Sequence of chain 1.B:
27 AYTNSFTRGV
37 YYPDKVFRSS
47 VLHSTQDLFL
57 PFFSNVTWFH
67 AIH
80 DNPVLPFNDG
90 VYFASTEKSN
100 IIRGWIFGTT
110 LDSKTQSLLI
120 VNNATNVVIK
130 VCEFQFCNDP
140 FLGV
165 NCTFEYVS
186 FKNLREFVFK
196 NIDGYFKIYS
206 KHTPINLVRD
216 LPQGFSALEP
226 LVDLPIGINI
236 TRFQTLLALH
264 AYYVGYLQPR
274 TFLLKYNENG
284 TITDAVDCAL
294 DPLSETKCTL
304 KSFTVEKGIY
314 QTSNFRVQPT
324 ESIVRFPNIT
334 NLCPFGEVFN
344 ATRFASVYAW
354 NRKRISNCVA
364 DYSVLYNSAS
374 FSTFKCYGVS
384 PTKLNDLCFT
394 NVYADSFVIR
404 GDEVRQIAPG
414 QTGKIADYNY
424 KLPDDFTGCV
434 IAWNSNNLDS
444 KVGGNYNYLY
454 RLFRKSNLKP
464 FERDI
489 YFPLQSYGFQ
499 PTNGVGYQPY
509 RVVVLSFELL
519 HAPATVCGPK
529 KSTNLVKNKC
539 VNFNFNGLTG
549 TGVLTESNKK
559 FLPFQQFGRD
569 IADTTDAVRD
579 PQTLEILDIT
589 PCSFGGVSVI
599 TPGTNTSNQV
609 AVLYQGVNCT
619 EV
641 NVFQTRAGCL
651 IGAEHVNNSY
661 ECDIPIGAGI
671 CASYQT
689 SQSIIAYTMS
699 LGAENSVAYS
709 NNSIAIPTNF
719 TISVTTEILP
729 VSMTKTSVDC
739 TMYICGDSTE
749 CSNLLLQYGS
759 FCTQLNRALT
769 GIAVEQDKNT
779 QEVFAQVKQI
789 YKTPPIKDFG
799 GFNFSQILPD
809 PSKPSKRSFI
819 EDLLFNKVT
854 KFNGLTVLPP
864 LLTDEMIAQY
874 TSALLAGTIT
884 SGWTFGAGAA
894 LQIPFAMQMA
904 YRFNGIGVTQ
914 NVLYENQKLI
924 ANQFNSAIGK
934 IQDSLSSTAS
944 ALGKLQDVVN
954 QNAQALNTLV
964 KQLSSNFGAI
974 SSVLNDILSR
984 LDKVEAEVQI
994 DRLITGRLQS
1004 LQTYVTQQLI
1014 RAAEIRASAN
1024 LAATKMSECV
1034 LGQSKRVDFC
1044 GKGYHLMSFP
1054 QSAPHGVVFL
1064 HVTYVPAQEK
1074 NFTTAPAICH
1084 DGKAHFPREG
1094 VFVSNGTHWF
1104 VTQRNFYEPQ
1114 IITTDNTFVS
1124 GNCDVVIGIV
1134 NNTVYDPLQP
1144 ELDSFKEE

Binding-site contacts:
Ligand atom O6 contacts residue ASN616 of chain 1.B at 4.3 Å.
Ligand atom C8 contacts residue THR618 of chain 1.B at 2.7 Å.
Ligand atom O7 contacts residue THR618 of chain 1.B at 3.8 Å.
Ligand atom C1 contacts residue ASN616 of chain 1.B at 1.4 Å.
Ligand atom C6 contacts residue ASN616 of chain 1.B at 4.5 Å.
Ligand atom C8 contacts residue GLU619 of chain 1.B at 3.1 Å.
Ligand atom C3 contacts residue ASN616 of chain 1.B at 3.8 Å.
Ligand atom C5 contacts residue ASN616 of chain 1.B at 3.5 Å.
Ligand atom N2 contacts residue ASN616 of chain 1.B at 3.1 Å (h-bond).
Ligand atom C2 contacts residue ASN616 of chain 1.B at 2.5 Å.
Ligand atom C7 contacts residue THR618 of chain 1.B at 3.0 Å.
Ligand atom N2 contacts residue GLU619 of chain 1.B at 4.3 Å.
Ligand atom C7 contacts residue GLU619 of chain 1.B at 4.3 Å.
Ligand atom C7 contacts residue ASN616 of chain 1.B at 4.4 Å.
Ligand atom C2 contacts residue THR618 of chain 1.B at 4.1 Å.
Ligand atom N2 contacts residue THR618 of chain 1.B at 3.1 Å (h-bond).
Ligand atom C4 contacts residue ASN616 of chain 1.B at 4.1 Å.
Ligand atom O5 contacts residue ASN616 of chain 1.B at 2.2 Å (h-bond).

A small-molecule ligand and the protein it binds are described below.
Small molecule (SMILES): CC(=O)N[C@@H]1[C@@H](O)[C@H](O)[C@@H](CO)O[C@H]1O